Sequence of chain 16.A:
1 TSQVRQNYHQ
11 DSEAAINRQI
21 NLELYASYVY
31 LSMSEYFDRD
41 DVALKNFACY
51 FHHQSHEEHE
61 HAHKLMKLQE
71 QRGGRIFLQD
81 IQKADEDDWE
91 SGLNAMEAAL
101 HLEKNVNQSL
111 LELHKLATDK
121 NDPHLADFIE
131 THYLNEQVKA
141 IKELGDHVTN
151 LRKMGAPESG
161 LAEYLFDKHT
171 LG

Binding-site contacts:
Ligand atom O3S contacts residue HIS56 of chain 16.A at 3.4 Å.
Ligand atom C5' contacts residue CYS49 of chain 16.A at 3.8 Å (hydrophobic).
Ligand atom O2' contacts residue HIS52 of chain 16.A at 2.7 Å (h-bond).
Ligand atom C8 contacts residue HIS56 of chain 16.A at 3.9 Å.
Ligand atom C6 contacts residue HIS53 of chain 16.A at 3.8 Å.
Ligand atom C4 contacts residue HIS53 of chain 16.A at 3.5 Å.
Ligand atom C6 contacts residue HIS52 of chain 16.A at 3.6 Å.
Ligand atom C7 contacts residue HIS56 of chain 16.A at 3.8 Å.
Ligand atom N6' contacts residue HIS53 of chain 16.A at 3.8 Å.
Ligand atom N3' contacts residue CYS49 of chain 16.A at 3.1 Å (h-bond).
Ligand atom C3 contacts residue HIS53 of chain 16.A at 4.0 Å.
Ligand atom C9 contacts residue HIS53 of chain 16.A at 4.0 Å.
Ligand atom C2' contacts residue HIS52 of chain 16.A at 3.9 Å.
Ligand atom C1 contacts residue HIS53 of chain 16.A at 4.4 Å.
Ligand atom C5 contacts residue HIS53 of chain 16.A at 3.7 Å.
Ligand atom C10 contacts residue HIS53 of chain 16.A at 3.4 Å.
Ligand atom C5' contacts residue HIS53 of chain 16.A at 4.2 Å.
Ligand atom O2S contacts residue HIS56 of chain 16.A at 4.4 Å.
Ligand atom C7 contacts residue HIS53 of chain 16.A at 4.2 Å.
Ligand atom C2' contacts residue CYS49 of chain 16.A at 2.8 Å (hydrophobic).
Ligand atom O2' contacts residue CYS49 of chain 16.A at 3.9 Å.
Ligand atom C1' contacts residue CYS49 of chain 16.A at 1.8 Å (hydrophobic).
Ligand atom C4' contacts residue CYS49 of chain 16.A at 4.5 Å (hydrophobic).
Ligand atom C2 contacts residue HIS53 of chain 16.A at 4.4 Å.
Ligand atom C7 contacts residue HIS52 of chain 16.A at 3.6 Å.

A small-molecule ligand and the protein it binds are described below.
Small molecule (SMILES): CC(=O)NCCNc1cccc2c(S(=O)(=O)O)cccc12